Binding-site contacts:
Ligand atom C7 contacts residue ASN80 of chain 1.C at 3.4 Å.
Ligand atom C3 contacts residue ASN80 of chain 1.C at 3.8 Å.
Ligand atom C7 contacts residue GLN88 of chain 1.C at 4.2 Å.
Ligand atom N2 contacts residue ASN80 of chain 1.C at 2.8 Å (h-bond).
Ligand atom C5 contacts residue ASN80 of chain 1.C at 3.7 Å.
Ligand atom O4 contacts residue GLN88 of chain 1.C at 3.0 Å (h-bond).
Ligand atom C6 contacts residue HIS90 of chain 1.C at 3.8 Å.
Ligand atom C2 contacts residue GLN88 of chain 1.C at 3.9 Å.
Ligand atom C5 contacts residue HIS90 of chain 1.C at 4.3 Å.
Ligand atom C3 contacts residue GLN88 of chain 1.C at 3.4 Å.
Ligand atom C1 contacts residue GLN88 of chain 1.C at 3.2 Å.
Ligand atom C4 contacts residue ASN80 of chain 1.C at 4.3 Å.
Ligand atom O7 contacts residue ASN80 of chain 1.C at 3.0 Å (h-bond).
Ligand atom C4 contacts residue GLN88 of chain 1.C at 3.2 Å.
Ligand atom C6 contacts residue GLN88 of chain 1.C at 4.1 Å.
Ligand atom N2 contacts residue TYR87 of chain 1.C at 4.1 Å.
Ligand atom C8 contacts residue HIS90 of chain 1.C at 4.4 Å.
Ligand atom N2 contacts residue GLN88 of chain 1.C at 4.3 Å.
Ligand atom C8 contacts residue GLN88 of chain 1.C at 3.9 Å.
Ligand atom C1 contacts residue ASN80 of chain 1.C at 1.5 Å.
Ligand atom O7 contacts residue TYR87 of chain 1.C at 4.4 Å.
Ligand atom C8 contacts residue GLY86 of chain 1.C at 3.9 Å.
Ligand atom C1 contacts residue ALA79 of chain 1.C at 4.4 Å (hydrophobic).
Ligand atom O5 contacts residue GLN88 of chain 1.C at 3.5 Å (h-bond).
Ligand atom C6 contacts residue ALA79 of chain 1.C at 4.2 Å (hydrophobic).
Ligand atom C5 contacts residue ALA79 of chain 1.C at 4.3 Å (hydrophobic).
Ligand atom C2 contacts residue ASN80 of chain 1.C at 2.5 Å.
Ligand atom C8 contacts residue TYR87 of chain 1.C at 3.5 Å (hydrophobic).
Ligand atom C8 contacts residue ILE104 of chain 1.C at 3.4 Å (hydrophobic).
Ligand atom O5 contacts residue ASN80 of chain 1.C at 2.4 Å (h-bond).
Ligand atom C5 contacts residue GLN88 of chain 1.C at 2.9 Å.
Ligand atom C7 contacts residue TYR87 of chain 1.C at 4.0 Å (hydrophobic).
Ligand atom C8 contacts residue TYR106 of chain 1.C at 4.1 Å (hydrophobic).
Ligand atom O5 contacts residue ALA79 of chain 1.C at 3.7 Å.

The small molecule below binds the protein below.
Small molecule (SMILES): CC(=O)N[C@H]1[C@H](O[C@H]2[C@H](O)[C@@H](NC(C)=O)CO[C@@H]2CO)O[C@H](CO)[C@@H](O[C@@H]2O[C@H](CO)[C@@H](O)[C@H](O)[C@@H]2O)[C@@H]1O

Sequence of chain 1.C:
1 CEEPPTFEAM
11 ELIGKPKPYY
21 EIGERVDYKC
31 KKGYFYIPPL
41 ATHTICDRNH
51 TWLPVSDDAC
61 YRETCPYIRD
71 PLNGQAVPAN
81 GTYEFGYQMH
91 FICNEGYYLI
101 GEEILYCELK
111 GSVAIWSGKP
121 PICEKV